Binding-site contacts:
Ligand atom S7 contacts residue ALA206 of chain 1.A at 4.5 Å.
Ligand atom C4 contacts residue LEU307 of chain 1.A at 4.4 Å (hydrophobic).
Ligand atom C5 contacts residue VAL209 of chain 1.A at 4.1 Å (hydrophobic).
Ligand atom C9 contacts residue LEU307 of chain 1.A at 4.2 Å (hydrophobic).
Ligand atom C6 contacts residue PHE224 of chain 1.A at 4.1 Å (hydrophobic).
Ligand atom C8 contacts residue ASN297 of chain 1.A at 3.8 Å.
Ligand atom C1 contacts residue PHE352 of chain 1.A at 4.5 Å (hydrophobic).
Ligand atom C2 contacts residue PHE352 of chain 1.A at 3.8 Å (hydrophobic).
Ligand atom C8 contacts residue ASP205 of chain 1.A at 3.5 Å.
Ligand atom C2 contacts residue LEU307 of chain 1.A at 3.6 Å (hydrophobic).
Ligand atom C1 contacts residue VAL260 of chain 1.A at 3.6 Å (hydrophobic).
Ligand atom C1 contacts residue HIS295 of chain 1.A at 3.9 Å.
Ligand atom C9 contacts residue PHE202 of chain 1.A at 4.2 Å (hydrophobic).
Ligand atom C9 contacts residue ASN201 of chain 1.A at 3.5 Å.
Ligand atom C1 contacts residue LEU307 of chain 1.A at 4.0 Å (hydrophobic).
Ligand atom S7 contacts residue ASN297 of chain 1.A at 3.6 Å.
Ligand atom C8 contacts residue HIS208 of chain 1.A at 3.8 Å.
Ligand atom C6 contacts residue VAL260 of chain 1.A at 4.5 Å (hydrophobic).
Ligand atom S7 contacts residue HIS208 of chain 1.A at 4.3 Å.
Ligand atom C8 contacts residue PHE202 of chain 1.A at 4.1 Å (hydrophobic).
Ligand atom C2 contacts residue VAL260 of chain 1.A at 4.4 Å (hydrophobic).
Ligand atom C3 contacts residue LEU307 of chain 1.A at 4.0 Å (hydrophobic).
Ligand atom S7 contacts residue ASP205 of chain 1.A at 3.5 Å (salt-bridge).
Ligand atom C4 contacts residue VAL209 of chain 1.A at 3.9 Å (hydrophobic).
Ligand atom C9 contacts residue HIS208 of chain 1.A at 3.9 Å.
Ligand atom C4 contacts residue ASN297 of chain 1.A at 4.2 Å.
Ligand atom C6 contacts residue HIS295 of chain 1.A at 3.5 Å.
Ligand atom C8 contacts residue ASN201 of chain 1.A at 3.3 Å.
Ligand atom S7 contacts residue VAL209 of chain 1.A at 3.9 Å.
Ligand atom C5 contacts residue HIS295 of chain 1.A at 4.0 Å.
Ligand atom C3 contacts residue VAL209 of chain 1.A at 4.4 Å (hydrophobic).

Sequence of chain 1.A:
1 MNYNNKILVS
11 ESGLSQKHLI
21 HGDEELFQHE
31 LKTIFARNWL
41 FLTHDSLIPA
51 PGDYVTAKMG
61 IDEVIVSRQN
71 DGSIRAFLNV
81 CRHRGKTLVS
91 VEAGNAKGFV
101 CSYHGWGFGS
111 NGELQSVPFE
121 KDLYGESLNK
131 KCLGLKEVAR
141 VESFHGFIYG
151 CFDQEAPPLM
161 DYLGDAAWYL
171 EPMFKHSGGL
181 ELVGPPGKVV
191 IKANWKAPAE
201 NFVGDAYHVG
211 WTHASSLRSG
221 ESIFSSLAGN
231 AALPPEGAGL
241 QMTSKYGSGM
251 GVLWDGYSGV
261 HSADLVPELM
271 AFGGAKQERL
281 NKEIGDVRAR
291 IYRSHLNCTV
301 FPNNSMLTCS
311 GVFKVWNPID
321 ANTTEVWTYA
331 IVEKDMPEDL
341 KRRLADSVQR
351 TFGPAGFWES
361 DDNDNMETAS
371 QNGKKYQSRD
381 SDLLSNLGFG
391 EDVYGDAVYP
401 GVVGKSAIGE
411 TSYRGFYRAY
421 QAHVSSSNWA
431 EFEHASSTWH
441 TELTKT

The small molecule below binds the protein below.
Small molecule (SMILES): CCSc1ccccc1